Binding-site contacts:
Ligand atom C8 contacts residue SER84 of chain 1.D at 3.2 Å.
Ligand atom O2 contacts residue PHE77 of chain 1.D at 3.0 Å.
Ligand atom C20 contacts residue GLY79 of chain 1.D at 3.5 Å.
Ligand atom O2 contacts residue LEU248 of chain 1.D at 3.5 Å.
Ligand atom O4 contacts residue SER84 of chain 1.D at 3.1 Å (h-bond).
Ligand atom C5 contacts residue SER84 of chain 1.D at 3.1 Å.
Ligand atom N3 contacts residue TYR268 of chain 1.D at 2.9 Å (h-bond).
Ligand atom C6 contacts residue SER84 of chain 1.D at 3.3 Å.
Ligand atom C11 contacts residue CYS80 of chain 1.D at 3.6 Å (hydrophobic).
Ligand atom C15 contacts residue ILE136 of chain 1.D at 3.8 Å (hydrophobic).
Ligand atom C21 contacts residue ILE76 of chain 1.D at 3.8 Å (hydrophobic).
Ligand atom C4 contacts residue LEU264 of chain 1.D at 3.9 Å (hydrophobic).
Ligand atom N16 contacts residue CYS80 of chain 1.D at 3.9 Å.
Ligand atom C6 contacts residue TYR122 of chain 1.D at 3.5 Å (hydrophobic).
Ligand atom C9 contacts residue CYS80 of chain 1.D at 3.8 Å (hydrophobic).
Ligand atom O4 contacts residue TYR268 of chain 1.D at 3.3 Å (h-bond).
Ligand atom C17 contacts residue ILE136 of chain 1.D at 3.8 Å (hydrophobic).
Ligand atom N3 contacts residue LEU264 of chain 1.D at 3.9 Å.
Ligand atom C16 contacts residue MET159 of chain 1.D at 3.8 Å (hydrophobic).
Ligand atom C16 contacts residue CYS80 of chain 1.D at 3.8 Å (hydrophobic).
Ligand atom C11 contacts residue MET159 of chain 1.D at 3.5 Å (hydrophobic).
Ligand atom O2 contacts residue HIS244 of chain 1.D at 3.1 Å (h-bond).
Ligand atom O4 contacts residue LEU264 of chain 1.D at 3.9 Å.
Ligand atom O13 contacts residue MET159 of chain 1.D at 3.9 Å.
Ligand atom C8 contacts residue CYS80 of chain 1.D at 3.4 Å (hydrophobic).
Ligand atom O4 contacts residue HIS118 of chain 1.D at 2.6 Å (h-bond).
Ligand atom S1 contacts residue CYS80 of chain 1.D at 3.8 Å.
Ligand atom C4 contacts residue SER84 of chain 1.D at 3.5 Å.
Ligand atom C2 contacts residue HIS244 of chain 1.D at 3.3 Å.
Ligand atom C4 contacts residue HIS118 of chain 1.D at 3.7 Å.
Ligand atom C10 contacts residue CYS80 of chain 1.D at 3.7 Å (hydrophobic).
Ligand atom O13 contacts residue CYS80 of chain 1.D at 3.8 Å.
Ligand atom C2 contacts residue PHE77 of chain 1.D at 3.8 Å (hydrophobic).
Ligand atom C2 contacts residue TYR268 of chain 1.D at 3.8 Å (hydrophobic).
Ligand atom N16 contacts residue ILE136 of chain 1.D at 3.7 Å.
Ligand atom N3 contacts residue HIS244 of chain 1.D at 3.7 Å.
Ligand atom C12 contacts residue CYS80 of chain 1.D at 3.8 Å (hydrophobic).
Ligand atom C4 contacts residue TYR268 of chain 1.D at 3.4 Å (hydrophobic).
Ligand atom C7 contacts residue SER84 of chain 1.D at 3.7 Å.
Ligand atom C5 contacts residue CYS80 of chain 1.D at 3.9 Å (hydrophobic).

Sequence of chain 1.D:
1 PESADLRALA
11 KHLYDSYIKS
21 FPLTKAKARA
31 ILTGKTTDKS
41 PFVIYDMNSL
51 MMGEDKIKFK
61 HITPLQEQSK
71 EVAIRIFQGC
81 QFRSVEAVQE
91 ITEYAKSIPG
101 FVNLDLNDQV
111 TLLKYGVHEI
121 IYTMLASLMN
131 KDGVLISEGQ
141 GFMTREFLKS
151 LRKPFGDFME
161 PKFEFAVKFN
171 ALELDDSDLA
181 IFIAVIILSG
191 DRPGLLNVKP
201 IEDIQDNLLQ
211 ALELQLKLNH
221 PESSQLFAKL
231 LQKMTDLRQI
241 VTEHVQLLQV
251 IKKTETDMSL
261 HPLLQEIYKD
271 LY

A protein and the small-molecule ligand that binds it are described below.
Small molecule (SMILES): CN(CCOc1ccc(C[C@@H]2SC(=O)NC2=O)cc1)c1ccccn1